Sequence of chain 1.C:
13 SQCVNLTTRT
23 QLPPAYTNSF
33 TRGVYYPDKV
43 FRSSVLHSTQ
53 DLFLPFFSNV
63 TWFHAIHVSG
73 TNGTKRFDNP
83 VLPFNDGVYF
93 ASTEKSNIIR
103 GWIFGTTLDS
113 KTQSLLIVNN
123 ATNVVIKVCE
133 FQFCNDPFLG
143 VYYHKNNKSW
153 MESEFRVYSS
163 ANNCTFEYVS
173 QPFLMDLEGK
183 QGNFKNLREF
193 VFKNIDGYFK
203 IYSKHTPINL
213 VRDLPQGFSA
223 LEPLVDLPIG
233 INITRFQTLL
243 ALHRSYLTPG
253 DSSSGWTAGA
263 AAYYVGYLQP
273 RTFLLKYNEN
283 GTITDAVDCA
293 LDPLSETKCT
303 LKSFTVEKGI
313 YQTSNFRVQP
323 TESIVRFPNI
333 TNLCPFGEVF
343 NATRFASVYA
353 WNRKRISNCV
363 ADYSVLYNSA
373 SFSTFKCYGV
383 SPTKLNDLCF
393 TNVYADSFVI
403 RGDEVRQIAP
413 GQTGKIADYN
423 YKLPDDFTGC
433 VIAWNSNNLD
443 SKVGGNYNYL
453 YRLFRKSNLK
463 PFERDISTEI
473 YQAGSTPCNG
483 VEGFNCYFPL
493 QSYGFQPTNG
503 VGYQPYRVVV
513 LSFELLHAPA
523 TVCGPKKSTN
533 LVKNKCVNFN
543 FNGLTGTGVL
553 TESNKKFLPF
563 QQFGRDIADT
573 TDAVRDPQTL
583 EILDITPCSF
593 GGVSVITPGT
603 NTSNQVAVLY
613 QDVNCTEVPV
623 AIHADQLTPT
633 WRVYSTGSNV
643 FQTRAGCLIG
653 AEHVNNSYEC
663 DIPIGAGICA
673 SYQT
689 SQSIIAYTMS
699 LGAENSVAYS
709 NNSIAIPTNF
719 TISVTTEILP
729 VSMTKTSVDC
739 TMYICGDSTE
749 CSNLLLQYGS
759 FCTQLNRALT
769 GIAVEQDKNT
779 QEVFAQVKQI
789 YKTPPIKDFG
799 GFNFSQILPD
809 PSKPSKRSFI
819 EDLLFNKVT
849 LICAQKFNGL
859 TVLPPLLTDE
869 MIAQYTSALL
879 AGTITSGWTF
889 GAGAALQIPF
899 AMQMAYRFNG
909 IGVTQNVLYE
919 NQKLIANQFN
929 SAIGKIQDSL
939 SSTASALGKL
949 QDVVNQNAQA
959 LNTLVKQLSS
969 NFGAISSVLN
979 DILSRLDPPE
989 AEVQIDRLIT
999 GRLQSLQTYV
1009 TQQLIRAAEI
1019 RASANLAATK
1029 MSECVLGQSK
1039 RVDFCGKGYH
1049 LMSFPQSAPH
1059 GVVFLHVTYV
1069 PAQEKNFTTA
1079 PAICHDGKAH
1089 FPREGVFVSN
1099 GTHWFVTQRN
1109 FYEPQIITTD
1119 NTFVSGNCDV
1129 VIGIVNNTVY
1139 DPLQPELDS

Binding-site contacts:
Ligand atom C7 contacts residue PHE342 of chain 1.C at 3.6 Å (hydrophobic).
Ligand atom C1 contacts residue ASN343 of chain 1.C at 1.4 Å.
Ligand atom C3 contacts residue ASN343 of chain 1.C at 3.8 Å.
Ligand atom O6 contacts residue VAL367 of chain 1.C at 3.4 Å.
Ligand atom O4 contacts residue SER371 of chain 1.C at 4.4 Å.
Ligand atom O7 contacts residue ASN343 of chain 1.C at 3.6 Å.
Ligand atom O7 contacts residue PHE342 of chain 1.C at 2.6 Å (h-bond).
Ligand atom N2 contacts residue ASN343 of chain 1.C at 2.9 Å (h-bond).
Ligand atom O5 contacts residue ASN343 of chain 1.C at 2.4 Å (h-bond).
Ligand atom C7 contacts residue ASN343 of chain 1.C at 3.9 Å.
Ligand atom C4 contacts residue VAL367 of chain 1.C at 4.3 Å (hydrophobic).
Ligand atom C5 contacts residue ASN343 of chain 1.C at 3.7 Å.
Ligand atom C4 contacts residue ASN343 of chain 1.C at 4.3 Å.
Ligand atom C2 contacts residue PHE342 of chain 1.C at 4.2 Å (hydrophobic).
Ligand atom N2 contacts residue PHE342 of chain 1.C at 4.3 Å.
Ligand atom C6 contacts residue VAL367 of chain 1.C at 3.8 Å (hydrophobic).
Ligand atom O4 contacts residue VAL367 of chain 1.C at 3.4 Å.
Ligand atom C2 contacts residue ASN343 of chain 1.C at 2.5 Å.
Ligand atom O3 contacts residue PHE342 of chain 1.C at 4.2 Å.

A protein and the small-molecule ligand that binds it are described below.
Small molecule (SMILES): CC(=O)N[C@@H]1[C@@H](O)[C@H](O)[C@@H](CO)O[C@H]1O